A protein and the small-molecule ligand that binds it are described below.
Small molecule (SMILES): CC(=O)N[C@H]1[C@H](O[C@H]2[C@H](O)[C@@H](NC(C)=O)CO[C@@H]2CO)O[C@H](CO)[C@@H](O)[C@@H]1O

Sequence of chain 1.D:
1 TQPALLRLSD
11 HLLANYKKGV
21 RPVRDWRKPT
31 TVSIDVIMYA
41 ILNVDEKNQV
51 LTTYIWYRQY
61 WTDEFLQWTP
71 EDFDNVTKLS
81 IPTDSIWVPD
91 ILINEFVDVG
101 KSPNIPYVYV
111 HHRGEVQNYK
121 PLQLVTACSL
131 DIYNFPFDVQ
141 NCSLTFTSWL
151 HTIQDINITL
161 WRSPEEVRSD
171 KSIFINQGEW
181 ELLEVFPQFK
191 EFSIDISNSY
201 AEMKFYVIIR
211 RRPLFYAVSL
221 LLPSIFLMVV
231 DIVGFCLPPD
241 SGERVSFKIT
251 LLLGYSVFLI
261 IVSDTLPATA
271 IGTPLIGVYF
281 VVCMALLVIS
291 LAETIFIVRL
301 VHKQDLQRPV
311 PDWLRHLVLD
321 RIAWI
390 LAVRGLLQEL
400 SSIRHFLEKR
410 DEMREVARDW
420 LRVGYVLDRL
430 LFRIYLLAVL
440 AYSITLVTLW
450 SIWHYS

Binding-site contacts:
Ligand atom O3 contacts residue PHE186 of chain 1.D at 4.0 Å.
Ligand atom C7 contacts residue LYS190 of chain 1.D at 3.7 Å.
Ligand atom O5 contacts residue TYR206 of chain 1.D at 4.1 Å.
Ligand atom C8 contacts residue TYR206 of chain 1.D at 4.1 Å (hydrophobic).
Ligand atom C2 contacts residue TYR206 of chain 1.D at 4.4 Å (hydrophobic).
Ligand atom C7 contacts residue TYR206 of chain 1.D at 4.1 Å (hydrophobic).
Ligand atom C8 contacts residue ARG168 of chain 1.D at 3.6 Å.
Ligand atom N2 contacts residue TYR206 of chain 1.D at 4.0 Å.
Ligand atom C8 contacts residue PHE186 of chain 1.D at 4.4 Å (hydrophobic).
Ligand atom C3 contacts residue PHE186 of chain 1.D at 4.4 Å (hydrophobic).
Ligand atom C1 contacts residue TYR206 of chain 1.D at 3.3 Å (hydrophobic).
Ligand atom O7 contacts residue LYS190 of chain 1.D at 2.6 Å (salt-bridge).
Ligand atom C8 contacts residue LYS190 of chain 1.D at 4.4 Å.